Sequence of chain 1.C:
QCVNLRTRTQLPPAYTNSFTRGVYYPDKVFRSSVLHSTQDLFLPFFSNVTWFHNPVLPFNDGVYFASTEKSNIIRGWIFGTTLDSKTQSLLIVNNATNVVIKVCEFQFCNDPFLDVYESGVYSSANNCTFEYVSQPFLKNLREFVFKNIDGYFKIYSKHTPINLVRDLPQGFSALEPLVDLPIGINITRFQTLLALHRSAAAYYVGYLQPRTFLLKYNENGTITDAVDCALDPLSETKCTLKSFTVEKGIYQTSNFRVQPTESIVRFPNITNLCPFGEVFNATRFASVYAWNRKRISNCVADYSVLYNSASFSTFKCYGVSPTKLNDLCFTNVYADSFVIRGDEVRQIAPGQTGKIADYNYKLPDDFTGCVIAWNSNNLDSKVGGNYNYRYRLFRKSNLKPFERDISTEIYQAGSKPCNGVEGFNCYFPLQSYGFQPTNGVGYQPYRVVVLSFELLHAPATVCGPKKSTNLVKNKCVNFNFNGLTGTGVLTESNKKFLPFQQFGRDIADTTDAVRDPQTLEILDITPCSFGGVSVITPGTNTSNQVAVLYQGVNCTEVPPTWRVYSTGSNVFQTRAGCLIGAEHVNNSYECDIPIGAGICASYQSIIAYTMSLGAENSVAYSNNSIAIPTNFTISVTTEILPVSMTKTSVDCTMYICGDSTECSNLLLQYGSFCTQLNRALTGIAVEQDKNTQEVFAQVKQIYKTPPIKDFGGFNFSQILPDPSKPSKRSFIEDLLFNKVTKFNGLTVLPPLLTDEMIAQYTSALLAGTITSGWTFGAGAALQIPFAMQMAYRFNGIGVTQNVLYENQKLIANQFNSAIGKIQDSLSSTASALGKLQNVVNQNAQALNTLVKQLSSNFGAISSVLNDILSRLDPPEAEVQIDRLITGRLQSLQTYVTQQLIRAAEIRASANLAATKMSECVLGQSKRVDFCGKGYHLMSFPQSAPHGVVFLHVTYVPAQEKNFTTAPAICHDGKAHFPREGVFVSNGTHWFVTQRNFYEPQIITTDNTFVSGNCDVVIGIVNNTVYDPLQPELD

Binding-site contacts:
Ligand atom O7 contacts residue THR602 of chain 1.C at 3.4 Å (h-bond).
Ligand atom O5 contacts residue ASN601 of chain 1.C at 2.4 Å (h-bond).
Ligand atom O6 contacts residue ASN601 of chain 1.C at 4.2 Å.
Ligand atom C6 contacts residue ASN601 of chain 1.C at 4.5 Å.
Ligand atom C4 contacts residue ASN601 of chain 1.C at 4.2 Å.
Ligand atom C7 contacts residue THR602 of chain 1.C at 3.7 Å.
Ligand atom C8 contacts residue THR602 of chain 1.C at 3.3 Å.
Ligand atom C7 contacts residue ASN601 of chain 1.C at 3.3 Å.
Ligand atom O7 contacts residue ASN601 of chain 1.C at 4.2 Å.
Ligand atom C3 contacts residue ASN601 of chain 1.C at 3.8 Å.
Ligand atom C1 contacts residue ASN601 of chain 1.C at 1.4 Å.
Ligand atom C5 contacts residue ASN601 of chain 1.C at 3.7 Å.
Ligand atom N2 contacts residue ASN601 of chain 1.C at 2.8 Å (h-bond).
Ligand atom C8 contacts residue ASN601 of chain 1.C at 3.2 Å.
Ligand atom C2 contacts residue ASN601 of chain 1.C at 2.4 Å.

A small-molecule ligand and the protein it binds are described below.
Small molecule (SMILES): CC(=O)N[C@@H]1[C@@H](O)[C@H](O)[C@@H](CO)O[C@H]1O